Sequence of chain 2.C:
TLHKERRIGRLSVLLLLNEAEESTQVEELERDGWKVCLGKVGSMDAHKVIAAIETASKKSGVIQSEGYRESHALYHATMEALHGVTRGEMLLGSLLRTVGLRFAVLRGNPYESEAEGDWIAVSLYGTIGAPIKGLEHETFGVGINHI

Binding-site contacts:
Ligand atom CA contacts residue HIS76 of chain 1.D at 3.7 Å.
Ligand atom CD2 contacts residue ARG97 of chain 2.D at 3.8 Å.
Ligand atom OXT contacts residue ARG97 of chain 2.D at 2.9 Å (salt-bridge).
Ligand atom CA contacts residue HIS137 of chain 2.D at 4.0 Å.
Ligand atom CB contacts residue TYR68 of chain 1.D at 3.9 Å (hydrophobic).
Ligand atom C contacts residue ARG87 of chain 2.D at 3.5 Å.
Ligand atom O contacts residue HIS137 of chain 2.D at 3.0 Å (h-bond).
Ligand atom ND1 contacts residue GLY129 of chain 2.D at 3.7 Å.
Ligand atom C contacts residue MG1 of chain 2.G at 3.0 Å.
Ligand atom ND1 contacts residue TYR68 of chain 1.D at 2.7 Å (h-bond).
Ligand atom CB contacts residue GLY129 of chain 2.D at 3.7 Å.
Ligand atom CD2 contacts residue GLY129 of chain 2.D at 3.6 Å.
Ligand atom OXT contacts residue ILE128 of chain 2.D at 3.6 Å.
Ligand atom OXT contacts residue ARG87 of chain 2.D at 2.9 Å (salt-bridge).
Ligand atom CD2 contacts residue TYR75 of chain 1.D at 3.4 Å (hydrophobic).
Ligand atom NE2 contacts residue ALA130 of chain 2.D at 3.4 Å (h-bond).
Ligand atom N contacts residue HIS137 of chain 2.D at 3.2 Å (h-bond).
Ligand atom CE1 contacts residue ALA130 of chain 2.D at 3.4 Å (hydrophobic).
Ligand atom NE2 contacts residue TYR75 of chain 1.D at 3.3 Å.
Ligand atom CG contacts residue GLY129 of chain 2.D at 3.5 Å.
Ligand atom O contacts residue ARG87 of chain 2.D at 2.8 Å (salt-bridge).
Ligand atom CG contacts residue ALA130 of chain 2.D at 3.8 Å (hydrophobic).
Ligand atom NE2 contacts residue GLY129 of chain 2.D at 3.9 Å.
Ligand atom CG contacts residue TYR68 of chain 1.D at 3.7 Å (hydrophobic).
Ligand atom N contacts residue HIS72 of chain 1.D at 3.1 Å.
Ligand atom N contacts residue MG1 of chain 2.G at 2.3 Å.
Ligand atom C contacts residue ARG97 of chain 2.D at 3.9 Å.
Ligand atom N contacts residue HIS76 of chain 1.D at 3.3 Å (h-bond).
Ligand atom O contacts residue HIS76 of chain 1.D at 3.2 Å (h-bond).
Ligand atom CD2 contacts residue ALA130 of chain 2.D at 3.6 Å (hydrophobic).
Ligand atom CG contacts residue TYR75 of chain 1.D at 4.0 Å (hydrophobic).
Ligand atom CA contacts residue TYR75 of chain 1.D at 3.8 Å (hydrophobic).
Ligand atom CE1 contacts residue TYR75 of chain 1.D at 4.0 Å (hydrophobic).
Ligand atom C contacts residue HIS137 of chain 2.D at 3.7 Å.
Ligand atom CE1 contacts residue TYR68 of chain 1.D at 3.6 Å (hydrophobic).
Ligand atom C contacts residue HIS76 of chain 1.D at 3.8 Å.
Ligand atom CA contacts residue MG1 of chain 2.G at 3.1 Å.
Ligand atom ND1 contacts residue ALA130 of chain 2.D at 3.6 Å.
Ligand atom N contacts residue TYR68 of chain 1.D at 3.1 Å (h-bond).
Ligand atom O contacts residue MG1 of chain 2.G at 2.1 Å.

The small molecule below binds the protein below.
Small molecule (SMILES): N[C@@H](Cc1c[nH]c[nH+]1)C(=O)O

Sequence of chain 1.D:
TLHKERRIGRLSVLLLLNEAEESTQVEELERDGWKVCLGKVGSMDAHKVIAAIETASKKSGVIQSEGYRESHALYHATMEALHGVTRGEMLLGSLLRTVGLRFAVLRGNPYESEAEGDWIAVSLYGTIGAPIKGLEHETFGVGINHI

Sequence of chain 2.D:
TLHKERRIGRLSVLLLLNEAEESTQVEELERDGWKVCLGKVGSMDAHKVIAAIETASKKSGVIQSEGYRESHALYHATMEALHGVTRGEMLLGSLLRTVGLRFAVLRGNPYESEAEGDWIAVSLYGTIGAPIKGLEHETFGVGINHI